A small-molecule ligand and the protein it binds are described below.
Small molecule (SMILES): Cc1ccnc2c1NC(=O)c1cccnc1N2C1CC1

Sequence of chain 1.A:
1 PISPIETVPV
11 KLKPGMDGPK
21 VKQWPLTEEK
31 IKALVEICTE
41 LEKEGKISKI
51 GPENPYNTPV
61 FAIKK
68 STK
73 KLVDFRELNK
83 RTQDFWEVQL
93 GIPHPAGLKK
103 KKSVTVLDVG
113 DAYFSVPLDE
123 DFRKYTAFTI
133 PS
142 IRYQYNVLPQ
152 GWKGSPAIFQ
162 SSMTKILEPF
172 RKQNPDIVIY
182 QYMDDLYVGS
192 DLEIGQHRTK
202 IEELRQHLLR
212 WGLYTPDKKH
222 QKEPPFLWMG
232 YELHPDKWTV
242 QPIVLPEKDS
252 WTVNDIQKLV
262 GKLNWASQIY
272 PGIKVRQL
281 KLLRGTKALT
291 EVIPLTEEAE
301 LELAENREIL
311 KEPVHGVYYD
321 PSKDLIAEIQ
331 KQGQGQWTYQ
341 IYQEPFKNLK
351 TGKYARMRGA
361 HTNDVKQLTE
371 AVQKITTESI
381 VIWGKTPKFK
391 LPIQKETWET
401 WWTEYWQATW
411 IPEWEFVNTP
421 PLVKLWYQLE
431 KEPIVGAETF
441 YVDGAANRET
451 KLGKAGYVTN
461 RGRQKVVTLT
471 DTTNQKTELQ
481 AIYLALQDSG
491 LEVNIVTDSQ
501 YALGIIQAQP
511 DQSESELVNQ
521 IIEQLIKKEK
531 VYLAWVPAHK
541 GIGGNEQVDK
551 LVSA

Binding-site contacts:
Ligand atom C11 contacts residue HIS235 of chain 1.A at 3.8 Å.
Ligand atom CB contacts residue GLY190 of chain 1.A at 3.8 Å.
Ligand atom CC contacts residue VAL189 of chain 1.A at 4.0 Å (hydrophobic).
Ligand atom C10 contacts residue VAL106 of chain 1.A at 4.0 Å (hydrophobic).
Ligand atom C4 contacts residue TYR181 of chain 1.A at 3.5 Å (hydrophobic).
Ligand atom C12 contacts residue TYR318 of chain 1.A at 3.8 Å (hydrophobic).
Ligand atom C7 contacts residue TYR188 of chain 1.A at 4.0 Å (hydrophobic).
Ligand atom N3 contacts residue TYR181 of chain 1.A at 4.2 Å.
Ligand atom CB contacts residue VAL179 of chain 1.A at 3.4 Å (hydrophobic).
Ligand atom CD contacts residue TRP229 of chain 1.A at 4.0 Å (hydrophobic).
Ligand atom CC contacts residue GLY190 of chain 1.A at 3.2 Å.
Ligand atom C6 contacts residue TYR181 of chain 1.A at 4.0 Å (hydrophobic).
Ligand atom N3 contacts residue LEU100 of chain 1.A at 3.3 Å.
Ligand atom C11 contacts residue TYR318 of chain 1.A at 4.0 Å (hydrophobic).
Ligand atom C12 contacts residue LEU100 of chain 1.A at 3.8 Å (hydrophobic).
Ligand atom C11 contacts residue LEU100 of chain 1.A at 3.9 Å (hydrophobic).
Ligand atom OE contacts residue PHE227 of chain 1.A at 3.9 Å.
Ligand atom OE contacts residue VAL106 of chain 1.A at 3.3 Å.
Ligand atom C13 contacts residue LYS103 of chain 1.A at 4.2 Å.
Ligand atom CD contacts residue LEU234 of chain 1.A at 4.1 Å (hydrophobic).
Ligand atom C12 contacts residue LYS101 of chain 1.A at 4.2 Å.
Ligand atom C5 contacts residue TYR181 of chain 1.A at 3.2 Å (hydrophobic).
Ligand atom N14 contacts residue LYS101 of chain 1.A at 4.0 Å.
Ligand atom C6 contacts residue TYR188 of chain 1.A at 4.2 Å (hydrophobic).
Ligand atom C11 contacts residue VAL106 of chain 1.A at 4.1 Å (hydrophobic).
Ligand atom C4 contacts residue LEU100 of chain 1.A at 3.6 Å (hydrophobic).
Ligand atom C13 contacts residue LEU100 of chain 1.A at 3.6 Å (hydrophobic).
Ligand atom C15 contacts residue LEU100 of chain 1.A at 3.8 Å (hydrophobic).
Ligand atom CB contacts residue TYR188 of chain 1.A at 3.3 Å (hydrophobic).
Ligand atom CD contacts residue TYR188 of chain 1.A at 3.8 Å (hydrophobic).
Ligand atom C13 contacts residue LYS101 of chain 1.A at 3.2 Å.
Ligand atom C9 contacts residue VAL106 of chain 1.A at 3.7 Å (hydrophobic).
Ligand atom CC contacts residue VAL179 of chain 1.A at 3.8 Å (hydrophobic).
Ligand atom C12 contacts residue HIS235 of chain 1.A at 4.0 Å.
Ligand atom C10 contacts residue LEU100 of chain 1.A at 3.9 Å (hydrophobic).
Ligand atom C2 contacts residue LEU100 of chain 1.A at 3.9 Å (hydrophobic).
Ligand atom CB contacts residue VAL189 of chain 1.A at 4.2 Å (hydrophobic).
Ligand atom N14 contacts residue LEU100 of chain 1.A at 3.7 Å.
Ligand atom C12 contacts residue PRO236 of chain 1.A at 4.2 Å (hydrophobic).
Ligand atom N8 contacts residue TYR188 of chain 1.A at 3.7 Å.